Sequence of chain 5.A:
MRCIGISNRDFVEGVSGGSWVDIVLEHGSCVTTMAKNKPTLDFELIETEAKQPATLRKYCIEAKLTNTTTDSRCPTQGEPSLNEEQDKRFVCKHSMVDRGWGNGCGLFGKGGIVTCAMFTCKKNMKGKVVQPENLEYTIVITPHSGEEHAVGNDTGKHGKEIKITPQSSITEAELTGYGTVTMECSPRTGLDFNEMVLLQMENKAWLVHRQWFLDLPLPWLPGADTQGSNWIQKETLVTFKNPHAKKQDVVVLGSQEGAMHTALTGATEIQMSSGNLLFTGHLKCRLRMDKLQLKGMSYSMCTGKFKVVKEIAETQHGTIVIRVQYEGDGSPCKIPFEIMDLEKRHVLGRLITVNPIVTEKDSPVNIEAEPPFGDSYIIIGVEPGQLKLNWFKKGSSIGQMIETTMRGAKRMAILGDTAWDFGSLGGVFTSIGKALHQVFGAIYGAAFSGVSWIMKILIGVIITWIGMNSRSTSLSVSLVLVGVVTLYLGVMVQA

This protein binds this small molecule.
Small molecule (SMILES): CC(=O)N[C@@H]1[C@@H](O)[C@H](O)[C@@H](CO)O[C@H]1O

Binding-site contacts:
Ligand atom C4 contacts residue ASN67 of chain 5.A at 4.2 Å.
Ligand atom N2 contacts residue ASN67 of chain 5.A at 2.9 Å (h-bond).
Ligand atom C5 contacts residue ASN67 of chain 5.A at 3.7 Å.
Ligand atom C3 contacts residue ASN67 of chain 5.A at 3.8 Å.
Ligand atom C2 contacts residue ASN67 of chain 5.A at 2.5 Å.
Ligand atom C8 contacts residue PHE90 of chain 5.A at 3.9 Å (hydrophobic).
Ligand atom O7 contacts residue ASN67 of chain 5.A at 4.1 Å.
Ligand atom C7 contacts residue ASN67 of chain 5.A at 3.7 Å.
Ligand atom C1 contacts residue ASN67 of chain 5.A at 1.4 Å.
Ligand atom O5 contacts residue ASN67 of chain 5.A at 2.4 Å (h-bond).
Ligand atom C8 contacts residue ASN67 of chain 5.A at 4.2 Å.
Ligand atom C8 contacts residue MET118 of chain 5.A at 4.3 Å (hydrophobic).